A small-molecule ligand and the protein it binds are described below.
Small molecule (SMILES): CCCc1c(O)ccc2c(-c3cnc(-c4cnc(C(=O)O)c(O)c4)s3)[nH]nc12

Sequence of chain 1.B:
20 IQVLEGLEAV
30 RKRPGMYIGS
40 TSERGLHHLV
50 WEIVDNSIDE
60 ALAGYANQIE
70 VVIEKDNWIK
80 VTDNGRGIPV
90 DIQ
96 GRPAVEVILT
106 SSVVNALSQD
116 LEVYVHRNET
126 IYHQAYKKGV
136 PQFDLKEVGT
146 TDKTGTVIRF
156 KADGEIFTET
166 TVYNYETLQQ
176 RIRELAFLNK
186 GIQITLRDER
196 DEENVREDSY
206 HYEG

Binding-site contacts:
Ligand atom C contacts residue ARG122 of chain 1.B at 3.7 Å.
Ligand atom C14 contacts residue PRO88 of chain 1.B at 3.6 Å (hydrophobic).
Ligand atom C2 contacts residue THR151 of chain 1.B at 3.3 Å.
Ligand atom C5 contacts residue ASN55 of chain 1.B at 3.8 Å.
Ligand atom C16 contacts residue ARG85 of chain 1.B at 3.3 Å.
Ligand atom C8 contacts residue ILE87 of chain 1.B at 3.7 Å (hydrophobic).
Ligand atom C18 contacts residue GLY86 of chain 1.B at 3.3 Å.
Ligand atom C22 contacts residue ASN55 of chain 1.B at 3.2 Å.
Ligand atom C18 contacts residue ARG122 of chain 1.B at 3.3 Å.
Ligand atom C14 contacts residue ARG85 of chain 1.B at 3.5 Å.
Ligand atom CA contacts residue ARG85 of chain 1.B at 3.4 Å.
Ligand atom O23 contacts residue ILE153 of chain 1.B at 3.4 Å.
Ligand atom C contacts residue ARG85 of chain 1.B at 3.8 Å.
Ligand atom O23 contacts residue ASN55 of chain 1.B at 3.0 Å (h-bond).
Ligand atom C1 contacts residue THR151 of chain 1.B at 3.7 Å.
Ligand atom C18 contacts residue ARG85 of chain 1.B at 3.5 Å.
Ligand atom C3 contacts residue ILE52 of chain 1.B at 3.8 Å (hydrophobic).
Ligand atom O contacts residue ARG122 of chain 1.B at 2.9 Å (salt-bridge).
Ligand atom C18 contacts residue PRO88 of chain 1.B at 3.5 Å (hydrophobic).
Ligand atom C15 contacts residue ARG85 of chain 1.B at 3.5 Å.
Ligand atom C20 contacts residue ILE87 of chain 1.B at 3.6 Å (hydrophobic).
Ligand atom C12 contacts residue GLU59 of chain 1.B at 3.8 Å.
Ligand atom S13 contacts residue GLU59 of chain 1.B at 3.5 Å (salt-bridge).
Ligand atom C2 contacts residue ASP82 of chain 1.B at 3.6 Å.
Ligand atom C19 contacts residue ILE87 of chain 1.B at 3.5 Å (hydrophobic).
Ligand atom C21 contacts residue ASN55 of chain 1.B at 3.6 Å.
Ligand atom N contacts residue ARG85 of chain 1.B at 3.5 Å (salt-bridge).
Ligand atom N6 contacts residue ASP82 of chain 1.B at 2.9 Å (salt-bridge).
Ligand atom C1 contacts residue VAL80 of chain 1.B at 3.3 Å (hydrophobic).
Ligand atom C1 contacts residue SER56 of chain 1.B at 3.6 Å.
Ligand atom O17 contacts residue ARG85 of chain 1.B at 3.5 Å (salt-bridge).
Ligand atom C3 contacts residue SER56 of chain 1.B at 3.6 Å.
Ligand atom CA contacts residue ARG122 of chain 1.B at 3.7 Å.
Ligand atom S13 contacts residue GLY86 of chain 1.B at 3.5 Å (h-bond).
Ligand atom N7 contacts residue ASP82 of chain 1.B at 3.6 Å (salt-bridge).
Ligand atom C21 contacts residue ILE87 of chain 1.B at 3.8 Å (hydrophobic).
Ligand atom C4 contacts residue ASN55 of chain 1.B at 3.4 Å.
Ligand atom N contacts residue ARG122 of chain 1.B at 2.7 Å (salt-bridge).
Ligand atom C2 contacts residue ILE153 of chain 1.B at 3.7 Å (hydrophobic).
Ligand atom C12 contacts residue PRO88 of chain 1.B at 3.7 Å (hydrophobic).